Sequence of chain 40.D:
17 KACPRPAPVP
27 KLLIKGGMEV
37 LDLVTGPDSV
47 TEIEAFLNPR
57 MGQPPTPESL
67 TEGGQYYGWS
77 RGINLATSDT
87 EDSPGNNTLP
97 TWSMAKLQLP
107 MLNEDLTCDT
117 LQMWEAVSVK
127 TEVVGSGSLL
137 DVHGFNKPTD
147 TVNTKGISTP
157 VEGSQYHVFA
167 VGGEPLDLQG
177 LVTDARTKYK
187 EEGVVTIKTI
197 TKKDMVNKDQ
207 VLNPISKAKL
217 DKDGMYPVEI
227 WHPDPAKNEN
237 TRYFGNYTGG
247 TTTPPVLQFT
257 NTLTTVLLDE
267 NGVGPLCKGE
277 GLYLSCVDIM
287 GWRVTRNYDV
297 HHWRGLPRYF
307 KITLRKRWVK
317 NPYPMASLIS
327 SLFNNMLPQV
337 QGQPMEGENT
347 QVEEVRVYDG

Sequence of chain 40.C:
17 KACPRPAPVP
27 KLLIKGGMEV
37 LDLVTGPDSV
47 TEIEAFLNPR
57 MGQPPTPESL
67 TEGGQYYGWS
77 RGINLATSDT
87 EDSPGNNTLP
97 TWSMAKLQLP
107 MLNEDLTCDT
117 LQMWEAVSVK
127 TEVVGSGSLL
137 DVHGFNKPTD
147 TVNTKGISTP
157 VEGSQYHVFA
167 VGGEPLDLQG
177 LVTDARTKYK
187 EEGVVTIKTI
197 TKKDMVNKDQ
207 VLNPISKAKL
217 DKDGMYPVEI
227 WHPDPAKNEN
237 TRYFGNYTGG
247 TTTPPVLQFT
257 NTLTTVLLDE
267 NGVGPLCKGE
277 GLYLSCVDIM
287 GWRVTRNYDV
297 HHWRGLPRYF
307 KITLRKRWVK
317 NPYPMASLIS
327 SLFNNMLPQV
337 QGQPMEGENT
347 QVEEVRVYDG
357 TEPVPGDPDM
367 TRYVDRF

Binding-site contacts:
Ligand atom N5 contacts residue TYR72 of chain 40.C at 3.1 Å (h-bond).
Ligand atom C1 contacts residue ARG77 of chain 40.C at 3.3 Å.
Ligand atom O3 contacts residue GLY78 of chain 40.C at 3.4 Å.
Ligand atom O9 contacts residue ARG77 of chain 40.C at 3.8 Å.
Ligand atom O1A contacts residue GLY78 of chain 40.C at 3.8 Å.
Ligand atom O4 contacts residue THR291 of chain 40.C at 3.3 Å.
Ligand atom O3 contacts residue VAL296 of chain 40.C at 4.4 Å.
Ligand atom C1 contacts residue TYR72 of chain 40.C at 4.3 Å (hydrophobic).
Ligand atom O10 contacts residue ASN293 of chain 40.C at 4.5 Å.
Ligand atom C4 contacts residue ARG77 of chain 40.C at 4.4 Å.
Ligand atom C3 contacts residue GLY78 of chain 40.C at 3.9 Å.
Ligand atom O1A contacts residue HIS298 of chain 40.C at 4.3 Å.
Ligand atom C3 contacts residue HIS298 of chain 40.C at 3.5 Å.
Ligand atom O4 contacts residue TYR72 of chain 40.C at 3.8 Å.
Ligand atom O8 contacts residue ARG77 of chain 40.C at 3.6 Å (salt-bridge).
Ligand atom O1A contacts residue TYR72 of chain 40.C at 3.6 Å.
Ligand atom C2 contacts residue ARG77 of chain 40.C at 4.4 Å.
Ligand atom C2 contacts residue GLY78 of chain 40.C at 4.1 Å.
Ligand atom C6 contacts residue TYR72 of chain 40.C at 3.9 Å (hydrophobic).
Ligand atom O10 contacts residue THR291 of chain 40.C at 4.4 Å.
Ligand atom O4 contacts residue ILE79 of chain 40.C at 3.7 Å.
Ligand atom C10 contacts residue TYR72 of chain 40.C at 4.0 Å (hydrophobic).
Ligand atom C11 contacts residue TYR72 of chain 40.C at 4.3 Å (hydrophobic).
Ligand atom O4 contacts residue ASN80 of chain 40.C at 4.3 Å.
Ligand atom C4 contacts residue GLY78 of chain 40.C at 3.2 Å.
Ligand atom C5 contacts residue TYR72 of chain 40.C at 3.6 Å (hydrophobic).
Ligand atom C3 contacts residue ARG77 of chain 40.C at 4.2 Å.
Ligand atom C1 contacts residue GLY78 of chain 40.C at 4.2 Å.
Ligand atom C4 contacts residue HIS298 of chain 40.C at 3.8 Å.
Ligand atom O1B contacts residue ARG77 of chain 40.C at 2.7 Å (salt-bridge).
Ligand atom O4 contacts residue GLY78 of chain 40.C at 3.1 Å.
Ligand atom C6 contacts residue ASN93 of chain 40.C at 3.7 Å.
Ligand atom O4 contacts residue HIS298 of chain 40.C at 3.2 Å (h-bond).
Ligand atom O1B contacts residue TYR72 of chain 40.C at 4.4 Å.
Ligand atom C11 contacts residue ASP85 of chain 40.D at 4.0 Å.
Ligand atom C4 contacts residue TYR72 of chain 40.C at 3.4 Å (hydrophobic).
Ligand atom O1A contacts residue ARG77 of chain 40.C at 3.0 Å (salt-bridge).
Ligand atom O6 contacts residue ASN93 of chain 40.C at 3.4 Å (h-bond).
Ligand atom O4 contacts residue ARG289 of chain 40.C at 4.5 Å.
Ligand atom C3 contacts residue GLY78 of chain 40.C at 4.3 Å.

A small-molecule ligand and the protein it binds are described below.
Small molecule (SMILES): CC(=O)N[C@H]1[C@H]([C@H](O)[C@H](O)CO)O[C@@](O[C@H]2[C@@H](O)[C@@H](CO)O[C@@H](O[C@H]3[C@H](O)[C@@H](O)[C@H](O)O[C@@H]3CO)[C@@H]2O)(C(=O)O)C[C@@H]1O